Binding-site contacts:
Ligand atom C12 contacts residue LEU67 of chain 1.A at 3.3 Å (hydrophobic).
Ligand atom O contacts residue GLU25 of chain 1.A at 3.5 Å.
Ligand atom C12 contacts residue ILE98 of chain 1.A at 4.1 Å (hydrophobic).
Ligand atom C11 contacts residue LEU67 of chain 1.A at 3.6 Å (hydrophobic).
Ligand atom C13 contacts residue ILE98 of chain 1.A at 3.8 Å (hydrophobic).
Ligand atom C7 contacts residue GLY78 of chain 1.A at 3.6 Å.
Ligand atom C11 contacts residue ILE98 of chain 1.A at 3.9 Å (hydrophobic).
Ligand atom C9 contacts residue LYS75 of chain 1.A at 4.2 Å.
Ligand atom C11 contacts residue TYR161 of chain 1.A at 3.4 Å (hydrophobic).
Ligand atom C10 contacts residue LYS75 of chain 1.A at 4.1 Å.
Ligand atom C contacts residue LYS26 of chain 1.A at 3.7 Å.
Ligand atom C12 contacts residue LYS75 of chain 1.A at 4.2 Å.
Ligand atom C5 contacts residue GLU97 of chain 1.A at 4.0 Å.
Ligand atom C12 contacts residue LEU76 of chain 1.A at 3.9 Å (hydrophobic).
Ligand atom N1 contacts residue LEU23 of chain 1.A at 3.8 Å.
Ligand atom C9 contacts residue GLY78 of chain 1.A at 4.1 Å.
Ligand atom C10 contacts residue ILE98 of chain 1.A at 4.0 Å (hydrophobic).
Ligand atom C8 contacts residue LEU23 of chain 1.A at 4.1 Å (hydrophobic).
Ligand atom C13 contacts residue LEU76 of chain 1.A at 3.3 Å (hydrophobic).
Ligand atom C14 contacts residue ILE98 of chain 1.A at 3.5 Å (hydrophobic).
Ligand atom C10 contacts residue LEU23 of chain 1.A at 4.1 Å (hydrophobic).
Ligand atom O2 contacts residue GLU80 of chain 1.A at 3.0 Å (salt-bridge).
Ligand atom O contacts residue LYS26 of chain 1.A at 2.7 Å (salt-bridge).
Ligand atom C1 contacts residue GLU80 of chain 1.A at 3.5 Å.
Ligand atom O2 contacts residue GLY79 of chain 1.A at 3.4 Å.
Ligand atom C10 contacts residue TYR161 of chain 1.A at 3.3 Å (hydrophobic).
Ligand atom C14 contacts residue GLY78 of chain 1.A at 3.2 Å.
Ligand atom O1 contacts residue LEU23 of chain 1.A at 4.2 Å.
Ligand atom N contacts residue LYS26 of chain 1.A at 4.1 Å.
Ligand atom C11 contacts residue LYS75 of chain 1.A at 4.2 Å.
Ligand atom C9 contacts residue ILE98 of chain 1.A at 3.7 Å (hydrophobic).
Ligand atom C8 contacts residue ILE98 of chain 1.A at 4.1 Å (hydrophobic).
Ligand atom O contacts residue ARG36 of chain 1.A at 4.3 Å.
Ligand atom O1 contacts residue TYR24 of chain 1.A at 4.2 Å.
Ligand atom C9 contacts residue TYR161 of chain 1.A at 4.1 Å (hydrophobic).
Ligand atom C7 contacts residue ILE98 of chain 1.A at 4.1 Å (hydrophobic).
Ligand atom C2 contacts residue GLU80 of chain 1.A at 3.9 Å.
Ligand atom C13 contacts residue LYS75 of chain 1.A at 4.2 Å.
Ligand atom C13 contacts residue GLY78 of chain 1.A at 3.8 Å.
Ligand atom C13 contacts residue PRO77 of chain 1.A at 4.0 Å (hydrophobic).

Sequence of chain 1.A:
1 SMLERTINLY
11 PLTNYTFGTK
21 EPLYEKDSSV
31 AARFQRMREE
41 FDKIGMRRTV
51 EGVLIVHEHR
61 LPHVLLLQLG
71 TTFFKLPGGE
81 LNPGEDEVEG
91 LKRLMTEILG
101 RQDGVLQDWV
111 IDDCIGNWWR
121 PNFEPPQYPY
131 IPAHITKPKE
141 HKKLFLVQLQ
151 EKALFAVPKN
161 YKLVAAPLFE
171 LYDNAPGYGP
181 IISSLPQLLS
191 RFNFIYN

The protein below binds the small molecule below.
Small molecule (SMILES): C[C@@]1(Cc2cc(-c3ccccc3)no2)NC(=O)CC1=O